The small molecule below binds the protein below.
Small molecule (SMILES): NCCCC(=O)O

Sequence of chain 1.D:
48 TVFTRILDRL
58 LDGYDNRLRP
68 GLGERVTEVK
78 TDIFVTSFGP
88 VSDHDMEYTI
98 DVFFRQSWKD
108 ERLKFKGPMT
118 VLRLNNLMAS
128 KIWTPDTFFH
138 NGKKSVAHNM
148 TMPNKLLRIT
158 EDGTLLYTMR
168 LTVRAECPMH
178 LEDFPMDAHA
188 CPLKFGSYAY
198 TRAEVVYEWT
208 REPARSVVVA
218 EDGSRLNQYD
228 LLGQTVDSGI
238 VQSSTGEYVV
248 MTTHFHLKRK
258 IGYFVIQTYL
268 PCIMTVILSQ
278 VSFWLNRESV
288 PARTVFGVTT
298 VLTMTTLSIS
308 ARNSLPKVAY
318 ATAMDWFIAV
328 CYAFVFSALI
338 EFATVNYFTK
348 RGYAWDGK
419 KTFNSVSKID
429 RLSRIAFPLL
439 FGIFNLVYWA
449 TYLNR

Sequence of chain 1.E:
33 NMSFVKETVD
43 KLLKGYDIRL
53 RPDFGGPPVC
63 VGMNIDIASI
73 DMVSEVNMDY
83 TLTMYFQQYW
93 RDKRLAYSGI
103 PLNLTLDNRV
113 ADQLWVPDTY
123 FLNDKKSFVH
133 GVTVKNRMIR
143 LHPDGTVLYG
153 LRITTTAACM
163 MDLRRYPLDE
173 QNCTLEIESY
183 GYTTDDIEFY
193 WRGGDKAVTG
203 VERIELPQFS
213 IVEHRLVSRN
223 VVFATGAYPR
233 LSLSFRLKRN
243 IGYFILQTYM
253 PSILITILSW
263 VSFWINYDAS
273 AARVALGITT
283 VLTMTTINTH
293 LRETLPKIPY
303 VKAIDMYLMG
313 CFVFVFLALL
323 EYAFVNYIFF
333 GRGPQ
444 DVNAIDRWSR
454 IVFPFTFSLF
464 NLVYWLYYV

Binding-site contacts:
Ligand atom OXT contacts residue THR227 of chain 1.E at 2.8 Å (h-bond).
Ligand atom CD contacts residue TYR182 of chain 1.E at 3.2 Å (hydrophobic).
Ligand atom N contacts residue TYR230 of chain 1.E at 3.3 Å.
Ligand atom O contacts residue PHE100 of chain 1.D at 3.8 Å.
Ligand atom O contacts residue THR165 of chain 1.D at 3.3 Å (h-bond).
Ligand atom OXT contacts residue ARG102 of chain 1.D at 2.7 Å (salt-bridge).
Ligand atom CB contacts residue PHE225 of chain 1.E at 4.5 Å (hydrophobic).
Ligand atom CB contacts residue THR227 of chain 1.E at 4.2 Å.
Ligand atom N contacts residue TYR182 of chain 1.E at 3.3 Å (h-bond).
Ligand atom CG contacts residue PHE100 of chain 1.D at 3.6 Å (hydrophobic).
Ligand atom N contacts residue SER181 of chain 1.E at 3.2 Å (h-bond).
Ligand atom O contacts residue ARG102 of chain 1.D at 3.4 Å (salt-bridge).
Ligand atom C contacts residue PHE100 of chain 1.D at 4.1 Å (hydrophobic).
Ligand atom CG contacts residue LEU153 of chain 1.D at 4.3 Å (hydrophobic).
Ligand atom CG contacts residue THR165 of chain 1.D at 4.3 Å.
Ligand atom C contacts residue THR227 of chain 1.E at 3.8 Å.
Ligand atom CD contacts residue GLU180 of chain 1.E at 4.4 Å.
Ligand atom O contacts residue THR227 of chain 1.E at 4.5 Å.
Ligand atom CD contacts residue PHE100 of chain 1.D at 4.2 Å (hydrophobic).
Ligand atom N contacts residue TYR122 of chain 1.E at 3.4 Å (h-bond).
Ligand atom C contacts residue ARG102 of chain 1.D at 3.4 Å.
Ligand atom CG contacts residue TYR182 of chain 1.E at 3.7 Å (hydrophobic).
Ligand atom C contacts residue THR165 of chain 1.D at 4.1 Å.
Ligand atom N contacts residue GLU180 of chain 1.E at 3.2 Å (salt-bridge).
Ligand atom CB contacts residue TYR182 of chain 1.E at 3.9 Å (hydrophobic).
Ligand atom O contacts residue TYR182 of chain 1.E at 4.1 Å.
Ligand atom CD contacts residue TYR230 of chain 1.E at 4.1 Å (hydrophobic).
Ligand atom CB contacts residue TYR230 of chain 1.E at 3.6 Å (hydrophobic).
Ligand atom N contacts residue PHE225 of chain 1.E at 4.0 Å.
Ligand atom OXT contacts residue PHE225 of chain 1.E at 4.3 Å.
Ligand atom CD contacts residue SER181 of chain 1.E at 4.1 Å.
Ligand atom CD contacts residue TYR122 of chain 1.E at 3.4 Å (hydrophobic).
Ligand atom CB contacts residue PHE100 of chain 1.D at 4.3 Å (hydrophobic).